Sequence of chain 9.A:
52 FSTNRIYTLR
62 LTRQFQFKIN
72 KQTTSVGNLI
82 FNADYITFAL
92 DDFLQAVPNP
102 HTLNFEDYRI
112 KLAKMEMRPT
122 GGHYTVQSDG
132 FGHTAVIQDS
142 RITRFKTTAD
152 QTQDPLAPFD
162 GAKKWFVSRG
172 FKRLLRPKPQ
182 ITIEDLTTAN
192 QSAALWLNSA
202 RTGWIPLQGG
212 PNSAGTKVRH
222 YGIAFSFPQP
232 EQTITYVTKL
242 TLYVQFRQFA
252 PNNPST

A protein and the small-molecule ligand that binds it are described below.
Small molecule (SMILES): Cc1cn([C@H]2C[C@H](O)[C@@H](CO[P](=O)(O)O[C@H]3C[C@H](n4cnc5c(=O)[nH]c(N)nc54)O[C@@H]3CO[P](=O)(O)O[C@H]3C[C@H](n4ccc(N)nc4=O)O[C@@H]3COP(=O)=O)O2)c(=O)[nH]c1=O

Sequence of chain 1.C:
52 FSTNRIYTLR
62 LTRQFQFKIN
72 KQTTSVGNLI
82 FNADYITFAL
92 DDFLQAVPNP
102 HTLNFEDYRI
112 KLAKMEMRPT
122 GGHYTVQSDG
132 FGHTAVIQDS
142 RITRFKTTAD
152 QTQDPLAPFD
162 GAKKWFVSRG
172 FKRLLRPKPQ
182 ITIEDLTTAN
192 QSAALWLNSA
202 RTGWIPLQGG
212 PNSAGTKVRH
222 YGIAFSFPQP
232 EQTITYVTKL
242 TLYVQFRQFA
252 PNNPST

Binding-site contacts:
Ligand atom C7 contacts residue PHE52 of chain 9.A at 3.7 Å (hydrophobic).
Ligand atom O2 contacts residue GLN246 of chain 1.C at 2.5 Å (h-bond).
Ligand atom C8 contacts residue LEU175 of chain 1.C at 3.9 Å (hydrophobic).
Ligand atom C4 contacts residue LEU175 of chain 1.C at 3.6 Å (hydrophobic).
Ligand atom C8 contacts residue TYR244 of chain 1.C at 3.2 Å (hydrophobic).
Ligand atom OP2 contacts residue LYS165 of chain 1.G at 3.2 Å (salt-bridge).
Ligand atom O5' contacts residue TYR244 of chain 1.C at 3.7 Å.
Ligand atom O4 contacts residue ARG56 of chain 9.A at 3.2 Å (salt-bridge).
Ligand atom C2' contacts residue TYR244 of chain 1.C at 3.7 Å (hydrophobic).
Ligand atom C2 contacts residue GLN246 of chain 1.C at 3.7 Å.
Ligand atom C5 contacts residue LEU175 of chain 1.C at 3.8 Å (hydrophobic).
Ligand atom OP1 contacts residue ALA163 of chain 1.G at 3.8 Å.
Ligand atom O3' contacts residue LYS112 of chain 1.C at 3.5 Å.
Ligand atom N9 contacts residue LEU175 of chain 1.C at 3.7 Å.
Ligand atom P contacts residue TYR244 of chain 1.C at 3.9 Å.
Ligand atom O3' contacts residue ARG61 of chain 1.C at 3.9 Å.
Ligand atom C6 contacts residue LEU175 of chain 1.C at 3.8 Å (hydrophobic).
Ligand atom N4 contacts residue LYS173 of chain 1.C at 3.6 Å (salt-bridge).
Ligand atom N1 contacts residue THR59 of chain 1.C at 4.0 Å.
Ligand atom O2 contacts residue THR59 of chain 1.C at 3.4 Å (h-bond).
Ligand atom OP2 contacts residue ARG61 of chain 1.C at 2.8 Å (salt-bridge).
Ligand atom P contacts residue ARG61 of chain 1.C at 3.6 Å.
Ligand atom N3 contacts residue THR59 of chain 1.C at 3.2 Å (h-bond).
Ligand atom OP1 contacts residue PHE52 of chain 9.A at 3.1 Å.
Ligand atom OP1 contacts residue LYS164 of chain 1.G at 3.4 Å.
Ligand atom C5 contacts residue LYS173 of chain 1.C at 3.8 Å.
Ligand atom C5 contacts residue LYS115 of chain 1.C at 3.8 Å.
Ligand atom P contacts residue LYS165 of chain 1.G at 3.9 Å.
Ligand atom OP2 contacts residue TYR244 of chain 1.C at 2.8 Å (h-bond).
Ligand atom O6 contacts residue LYS115 of chain 1.C at 3.6 Å.
Ligand atom O6 contacts residue LYS173 of chain 1.C at 3.1 Å.
Ligand atom N7 contacts residue LYS115 of chain 1.C at 2.9 Å (salt-bridge).
Ligand atom N7 contacts residue TYR244 of chain 1.C at 3.9 Å.
Ligand atom OP1 contacts residue ARG61 of chain 1.C at 3.9 Å.
Ligand atom C7 contacts residue ARG56 of chain 9.A at 3.9 Å.
Ligand atom C5' contacts residue LEU113 of chain 1.C at 3.9 Å (hydrophobic).
Ligand atom C8 contacts residue LYS115 of chain 1.C at 3.9 Å.
Ligand atom OP1 contacts residue LYS165 of chain 1.G at 2.8 Å (salt-bridge).
Ligand atom C2 contacts residue THR59 of chain 1.C at 3.5 Å.
Ligand atom O6 contacts residue LEU175 of chain 1.C at 3.9 Å.

Sequence of chain 1.G:
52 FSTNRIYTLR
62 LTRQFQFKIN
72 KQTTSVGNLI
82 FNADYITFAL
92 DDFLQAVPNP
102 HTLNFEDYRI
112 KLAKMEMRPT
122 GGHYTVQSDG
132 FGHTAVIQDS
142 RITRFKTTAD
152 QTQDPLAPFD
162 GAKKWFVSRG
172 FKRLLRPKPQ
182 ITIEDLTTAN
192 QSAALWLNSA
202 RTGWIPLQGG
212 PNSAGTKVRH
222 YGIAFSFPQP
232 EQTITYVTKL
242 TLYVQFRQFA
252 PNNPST